Sequence of chain 1.A:
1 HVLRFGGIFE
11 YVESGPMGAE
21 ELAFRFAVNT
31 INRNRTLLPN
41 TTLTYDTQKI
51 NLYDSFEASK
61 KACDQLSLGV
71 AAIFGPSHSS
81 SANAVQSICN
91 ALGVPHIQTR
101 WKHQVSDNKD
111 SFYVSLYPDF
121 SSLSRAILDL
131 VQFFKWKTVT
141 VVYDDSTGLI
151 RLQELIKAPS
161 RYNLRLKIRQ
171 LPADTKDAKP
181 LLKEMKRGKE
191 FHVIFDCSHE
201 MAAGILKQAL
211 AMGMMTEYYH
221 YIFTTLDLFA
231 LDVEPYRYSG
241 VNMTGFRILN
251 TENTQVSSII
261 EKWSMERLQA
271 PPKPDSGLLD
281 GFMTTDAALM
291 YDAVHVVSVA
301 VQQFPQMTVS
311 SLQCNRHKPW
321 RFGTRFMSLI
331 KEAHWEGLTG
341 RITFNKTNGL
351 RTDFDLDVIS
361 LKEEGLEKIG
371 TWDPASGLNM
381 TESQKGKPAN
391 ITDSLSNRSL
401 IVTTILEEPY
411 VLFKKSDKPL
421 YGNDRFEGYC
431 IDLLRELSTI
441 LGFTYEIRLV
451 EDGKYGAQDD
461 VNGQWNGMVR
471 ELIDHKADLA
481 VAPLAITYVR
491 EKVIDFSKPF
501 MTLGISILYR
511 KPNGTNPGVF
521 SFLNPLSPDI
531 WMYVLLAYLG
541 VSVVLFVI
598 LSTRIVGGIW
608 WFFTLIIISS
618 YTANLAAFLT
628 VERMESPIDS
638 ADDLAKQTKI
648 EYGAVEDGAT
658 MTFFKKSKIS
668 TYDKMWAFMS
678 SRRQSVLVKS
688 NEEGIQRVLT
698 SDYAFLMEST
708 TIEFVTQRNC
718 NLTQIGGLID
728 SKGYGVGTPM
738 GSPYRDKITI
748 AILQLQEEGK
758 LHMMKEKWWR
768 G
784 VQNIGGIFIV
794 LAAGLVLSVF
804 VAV

The protein below binds the small molecule below.
Small molecule (SMILES): CC(=O)N[C@H]1[C@H](O[C@H]2[C@H](O)[C@@H](NC(C)=O)CO[C@@H]2CO)O[C@H](CO)[C@@H](O)[C@@H]1O

Binding-site contacts:
Ligand atom O6 contacts residue ASP393 of chain 1.A at 4.2 Å.
Ligand atom C5 contacts residue GLU363 of chain 1.A at 4.1 Å.
Ligand atom O6 contacts residue SER396 of chain 1.A at 3.2 Å (h-bond).
Ligand atom C1 contacts residue SER396 of chain 1.A at 4.3 Å.
Ligand atom C1 contacts residue TYR238 of chain 1.A at 4.0 Å (hydrophobic).
Ligand atom C1 contacts residue ASN397 of chain 1.A at 1.4 Å.
Ligand atom O5 contacts residue TYR238 of chain 1.A at 3.8 Å.
Ligand atom C5 contacts residue TYR238 of chain 1.A at 4.2 Å (hydrophobic).
Ligand atom C3 contacts residue TYR238 of chain 1.A at 4.3 Å (hydrophobic).
Ligand atom C4 contacts residue TYR238 of chain 1.A at 4.3 Å (hydrophobic).
Ligand atom C2 contacts residue TYR238 of chain 1.A at 4.1 Å (hydrophobic).
Ligand atom O4 contacts residue TYR238 of chain 1.A at 4.4 Å.
Ligand atom O5 contacts residue SER396 of chain 1.A at 3.5 Å (h-bond).
Ligand atom O5 contacts residue ASN397 of chain 1.A at 2.4 Å (h-bond).
Ligand atom O7 contacts residue GLU363 of chain 1.A at 4.4 Å.
Ligand atom O6 contacts residue TYR238 of chain 1.A at 3.7 Å.
Ligand atom N2 contacts residue TYR238 of chain 1.A at 4.1 Å.
Ligand atom C8 contacts residue ASN397 of chain 1.A at 3.6 Å.
Ligand atom C7 contacts residue ASN397 of chain 1.A at 3.8 Å.
Ligand atom C6 contacts residue GLU363 of chain 1.A at 3.8 Å.
Ligand atom C2 contacts residue ASN397 of chain 1.A at 2.6 Å.
Ligand atom C3 contacts residue ASN397 of chain 1.A at 3.9 Å.
Ligand atom O6 contacts residue GLU363 of chain 1.A at 4.5 Å.
Ligand atom C6 contacts residue SER396 of chain 1.A at 4.4 Å.
Ligand atom C4 contacts residue ASN397 of chain 1.A at 4.3 Å.
Ligand atom C5 contacts residue ASN397 of chain 1.A at 3.7 Å.
Ligand atom N2 contacts residue ASN397 of chain 1.A at 3.0 Å (h-bond).